The protein below binds the small molecule below.
Small molecule (SMILES): CC(=O)N[C@@H]1[C@@H](O)[C@H](O)[C@@H](CO)O[C@H]1O

Binding-site contacts:
Ligand atom N2 contacts residue HIS149 of chain 45.A at 4.3 Å.
Ligand atom C1 contacts residue HIS158 of chain 45.A at 4.0 Å.
Ligand atom C6 contacts residue LYS157 of chain 45.A at 3.8 Å.
Ligand atom O5 contacts residue LYS157 of chain 45.A at 4.5 Å.
Ligand atom C5 contacts residue ASN153 of chain 45.A at 3.7 Å.
Ligand atom C8 contacts residue ASN103 of chain 45.C at 4.5 Å.
Ligand atom C8 contacts residue GLY102 of chain 45.C at 3.3 Å.
Ligand atom O7 contacts residue HIS149 of chain 45.A at 3.3 Å.
Ligand atom C7 contacts residue ASN153 of chain 45.A at 3.7 Å.
Ligand atom O3 contacts residue HIS149 of chain 45.A at 4.4 Å.
Ligand atom C8 contacts residue TRP101 of chain 45.C at 3.6 Å (hydrophobic).
Ligand atom O6 contacts residue LYS157 of chain 45.A at 3.8 Å.
Ligand atom C1 contacts residue ASN153 of chain 45.A at 1.4 Å.
Ligand atom O5 contacts residue ASN153 of chain 45.A at 2.4 Å (h-bond).
Ligand atom C2 contacts residue HIS149 of chain 45.A at 3.6 Å.
Ligand atom C7 contacts residue HIS149 of chain 45.A at 4.2 Å.
Ligand atom C2 contacts residue ASN153 of chain 45.A at 2.5 Å.
Ligand atom O5 contacts residue HIS149 of chain 45.A at 4.1 Å.
Ligand atom C4 contacts residue ASN153 of chain 45.A at 4.2 Å.
Ligand atom O7 contacts residue ASN153 of chain 45.A at 4.0 Å.
Ligand atom O5 contacts residue HIS158 of chain 45.A at 3.1 Å.
Ligand atom C1 contacts residue HIS149 of chain 45.A at 4.0 Å.
Ligand atom O5 contacts residue THR155 of chain 45.A at 4.3 Å.
Ligand atom C3 contacts residue ASN153 of chain 45.A at 3.8 Å.
Ligand atom C5 contacts residue HIS158 of chain 45.A at 4.1 Å.
Ligand atom N2 contacts residue ASN153 of chain 45.A at 2.9 Å (h-bond).
Ligand atom C6 contacts residue HIS158 of chain 45.A at 3.8 Å.
Ligand atom C1 contacts residue THR155 of chain 45.A at 3.9 Å.
Ligand atom C5 contacts residue LYS157 of chain 45.A at 4.1 Å.

Sequence of chain 45.C:
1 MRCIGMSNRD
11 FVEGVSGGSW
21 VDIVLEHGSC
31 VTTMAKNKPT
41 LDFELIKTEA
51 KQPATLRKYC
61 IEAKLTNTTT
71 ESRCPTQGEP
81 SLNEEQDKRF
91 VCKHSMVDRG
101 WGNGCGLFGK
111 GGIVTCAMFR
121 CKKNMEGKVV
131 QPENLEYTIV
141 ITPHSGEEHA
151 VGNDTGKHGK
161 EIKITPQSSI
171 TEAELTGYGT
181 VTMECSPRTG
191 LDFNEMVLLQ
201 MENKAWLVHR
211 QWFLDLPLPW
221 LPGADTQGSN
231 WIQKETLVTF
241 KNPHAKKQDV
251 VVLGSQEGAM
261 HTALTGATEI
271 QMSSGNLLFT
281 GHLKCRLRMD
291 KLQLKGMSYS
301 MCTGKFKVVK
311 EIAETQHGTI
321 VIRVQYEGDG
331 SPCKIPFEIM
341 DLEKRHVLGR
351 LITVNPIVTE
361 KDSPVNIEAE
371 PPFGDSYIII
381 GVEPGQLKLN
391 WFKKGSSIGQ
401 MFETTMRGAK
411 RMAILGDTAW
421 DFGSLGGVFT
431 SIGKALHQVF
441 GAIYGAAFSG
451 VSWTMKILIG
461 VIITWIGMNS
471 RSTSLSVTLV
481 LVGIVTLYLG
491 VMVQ

Sequence of chain 45.A:
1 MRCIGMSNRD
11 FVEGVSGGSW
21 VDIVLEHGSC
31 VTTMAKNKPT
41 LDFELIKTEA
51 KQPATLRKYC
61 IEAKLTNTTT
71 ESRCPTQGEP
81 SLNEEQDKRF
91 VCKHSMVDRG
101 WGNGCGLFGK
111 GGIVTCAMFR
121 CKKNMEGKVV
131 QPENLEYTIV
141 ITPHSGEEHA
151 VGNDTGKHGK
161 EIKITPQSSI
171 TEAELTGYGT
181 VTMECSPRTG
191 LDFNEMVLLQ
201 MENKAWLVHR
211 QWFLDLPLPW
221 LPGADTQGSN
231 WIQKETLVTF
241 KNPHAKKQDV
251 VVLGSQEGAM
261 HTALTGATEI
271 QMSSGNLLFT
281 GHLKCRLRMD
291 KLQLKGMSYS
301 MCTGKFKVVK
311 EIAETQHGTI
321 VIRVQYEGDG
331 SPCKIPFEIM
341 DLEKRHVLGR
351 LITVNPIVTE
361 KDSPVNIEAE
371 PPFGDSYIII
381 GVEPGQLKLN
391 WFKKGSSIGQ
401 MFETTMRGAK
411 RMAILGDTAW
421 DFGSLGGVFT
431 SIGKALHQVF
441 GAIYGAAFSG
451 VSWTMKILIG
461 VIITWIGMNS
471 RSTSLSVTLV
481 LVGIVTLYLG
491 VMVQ